Binding-site contacts:
Ligand atom C27 contacts residue ASP158 of chain 1.A at 3.7 Å.
Ligand atom C10 contacts residue ALA47 of chain 1.A at 3.4 Å (hydrophobic).
Ligand atom C10 contacts residue LEU147 of chain 1.A at 3.5 Å (hydrophobic).
Ligand atom N29 contacts residue ALA144 of chain 1.A at 3.1 Å (h-bond).
Ligand atom C21 contacts residue GLU96 of chain 1.A at 3.7 Å.
Ligand atom C24 contacts residue ASP158 of chain 1.A at 3.4 Å.
Ligand atom C4 contacts residue ASP158 of chain 1.A at 3.7 Å.
Ligand atom N12 contacts residue ALA47 of chain 1.A at 3.4 Å.
Ligand atom C18 contacts residue GLY98 of chain 1.A at 3.6 Å.
Ligand atom C10 contacts residue MET95 of chain 1.A at 3.8 Å (hydrophobic).
Ligand atom C24 contacts residue LYS49 of chain 1.A at 3.6 Å.
Ligand atom N12 contacts residue THR92 of chain 1.A at 3.3 Å (h-bond).
Ligand atom C19 contacts residue LEU27 of chain 1.A at 3.6 Å (hydrophobic).
Ligand atom C15 contacts residue LEU27 of chain 1.A at 3.7 Å (hydrophobic).
Ligand atom N5 contacts residue LEU147 of chain 1.A at 3.5 Å.
Ligand atom N29 contacts residue ASP158 of chain 1.A at 2.9 Å (salt-bridge).
Ligand atom C2 contacts residue LYS49 of chain 1.A at 3.8 Å.
Ligand atom N12 contacts residue LEU147 of chain 1.A at 3.7 Å.
Ligand atom O11 contacts residue MET95 of chain 1.A at 2.8 Å (h-bond).
Ligand atom C32 contacts residue ALA144 of chain 1.A at 3.3 Å (hydrophobic).
Ligand atom N29 contacts residue ASN145 of chain 1.A at 3.0 Å (h-bond).
Ligand atom C19 contacts residue MET95 of chain 1.A at 3.5 Å (hydrophobic).
Ligand atom C25 contacts residue GLU64 of chain 1.A at 3.7 Å.
Ligand atom C3 contacts residue LYS49 of chain 1.A at 3.1 Å.
Ligand atom C31 contacts residue ASP158 of chain 1.A at 3.7 Å.
Ligand atom N13 contacts residue LEU27 of chain 1.A at 3.6 Å.
Ligand atom C28 contacts residue ALA144 of chain 1.A at 3.5 Å (hydrophobic).
Ligand atom C4 contacts residue LYS49 of chain 1.A at 3.7 Å.
Ligand atom C7 contacts residue LEU147 of chain 1.A at 3.3 Å (hydrophobic).
Ligand atom O20 contacts residue GLU96 of chain 1.A at 3.7 Å.
Ligand atom O11 contacts residue ALA47 of chain 1.A at 3.5 Å.
Ligand atom N1 contacts residue LEU147 of chain 1.A at 3.9 Å.
Ligand atom C3 contacts residue ASP158 of chain 1.A at 3.1 Å.
Ligand atom C25 contacts residue LYS49 of chain 1.A at 3.1 Å.
Ligand atom C19 contacts residue GLY98 of chain 1.A at 3.7 Å.
Ligand atom O11 contacts residue TYR94 of chain 1.A at 3.6 Å.
Ligand atom C6 contacts residue LEU147 of chain 1.A at 3.3 Å (hydrophobic).
Ligand atom C14 contacts residue LEU27 of chain 1.A at 3.4 Å (hydrophobic).
Ligand atom C31 contacts residue ALA144 of chain 1.A at 3.5 Å (hydrophobic).
Ligand atom C28 contacts residue ASP158 of chain 1.A at 3.6 Å.

This small molecule binds to this protein.
Small molecule (SMILES): COc1cc(Nc2nn3c(NCC(C)(C)N)cc(C4CC4)nc3c2C(N)=O)cc(OC)c1

Sequence of chain 1.A:
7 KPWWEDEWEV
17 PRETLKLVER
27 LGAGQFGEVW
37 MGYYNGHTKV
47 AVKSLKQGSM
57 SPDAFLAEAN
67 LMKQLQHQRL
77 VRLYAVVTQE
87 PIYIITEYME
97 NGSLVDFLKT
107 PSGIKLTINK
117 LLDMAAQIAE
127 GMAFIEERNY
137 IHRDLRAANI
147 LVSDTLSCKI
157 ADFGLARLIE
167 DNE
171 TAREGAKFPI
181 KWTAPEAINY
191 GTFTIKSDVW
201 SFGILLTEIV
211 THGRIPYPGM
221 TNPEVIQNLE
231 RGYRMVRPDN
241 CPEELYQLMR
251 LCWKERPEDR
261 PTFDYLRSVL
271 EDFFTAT